Sequence of chain 2.A:
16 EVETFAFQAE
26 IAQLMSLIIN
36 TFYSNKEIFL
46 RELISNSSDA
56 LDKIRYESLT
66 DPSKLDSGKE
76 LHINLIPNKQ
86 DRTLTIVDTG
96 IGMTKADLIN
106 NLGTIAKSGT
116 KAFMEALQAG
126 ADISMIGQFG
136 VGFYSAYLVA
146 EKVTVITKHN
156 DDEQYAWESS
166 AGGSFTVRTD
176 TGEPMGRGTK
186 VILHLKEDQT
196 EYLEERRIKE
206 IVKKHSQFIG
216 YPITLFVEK

The small molecule below binds the protein below.
Small molecule (SMILES): COc1ccc(-c2snnc2-c2cc(Cl)c(O)cc2O)cc1

Binding-site contacts:
Ligand atom N2 contacts residue ALA55 of chain 2.A at 3.6 Å.
Ligand atom N2 contacts residue MET98 of chain 2.A at 3.8 Å.
Ligand atom C22 contacts residue ASP93 of chain 2.A at 3.4 Å.
Ligand atom C15 contacts residue LEU107 of chain 2.A at 3.4 Å (hydrophobic).
Ligand atom C21 contacts residue ASP93 of chain 2.A at 3.5 Å.
Ligand atom O30 contacts residue THR184 of chain 2.A at 3.6 Å.
Ligand atom S1 contacts residue ILE96 of chain 2.A at 3.8 Å.
Ligand atom C24 contacts residue ASN51 of chain 2.A at 3.8 Å.
Ligand atom S1 contacts residue GLY97 of chain 2.A at 3.8 Å.
Ligand atom O29 contacts residue VAL186 of chain 2.A at 3.5 Å.
Ligand atom O29 contacts residue ASN51 of chain 2.A at 3.7 Å.
Ligand atom N1 contacts residue ILE96 of chain 2.A at 3.8 Å.
Ligand atom C16 contacts residue LYS58 of chain 2.A at 3.9 Å.
Ligand atom C15 contacts residue GLY108 of chain 2.A at 3.6 Å.
Ligand atom C25 contacts residue MET98 of chain 2.A at 3.6 Å (hydrophobic).
Ligand atom C13 contacts residue ASN51 of chain 2.A at 3.7 Å.
Ligand atom CL contacts residue ASN51 of chain 2.A at 3.5 Å.
Ligand atom O30 contacts residue ASN51 of chain 2.A at 3.8 Å.
Ligand atom N1 contacts residue ALA55 of chain 2.A at 3.6 Å.
Ligand atom C3 contacts residue ALA55 of chain 2.A at 3.7 Å (hydrophobic).
Ligand atom C22 contacts residue ASN51 of chain 2.A at 3.8 Å.
Ligand atom O29 contacts residue LEU48 of chain 2.A at 3.7 Å.
Ligand atom C34 contacts residue ASN51 of chain 2.A at 3.4 Å.
Ligand atom C23 contacts residue ASN51 of chain 2.A at 3.6 Å.
Ligand atom O30 contacts residue SER52 of chain 2.A at 3.7 Å.
Ligand atom N1 contacts residue GLY97 of chain 2.A at 3.2 Å (h-bond).
Ligand atom C21 contacts residue THR184 of chain 2.A at 3.8 Å.
Ligand atom CL contacts residue PHE138 of chain 2.A at 3.4 Å.
Ligand atom O30 contacts residue ALA55 of chain 2.A at 3.2 Å.
Ligand atom N1 contacts residue MET98 of chain 2.A at 3.5 Å.
Ligand atom O30 contacts residue ASP93 of chain 2.A at 2.6 Å (salt-bridge).
Ligand atom N2 contacts residue THR184 of chain 2.A at 3.0 Å (h-bond).
Ligand atom S1 contacts residue LYS58 of chain 2.A at 3.7 Å.
Ligand atom N1 contacts residue THR184 of chain 2.A at 3.9 Å.
Ligand atom C12 contacts residue ASN51 of chain 2.A at 3.6 Å.
Ligand atom C16 contacts residue LEU107 of chain 2.A at 3.5 Å (hydrophobic).
Ligand atom S1 contacts residue MET98 of chain 2.A at 3.6 Å.
Ligand atom C22 contacts residue SER52 of chain 2.A at 3.7 Å.
Ligand atom C7 contacts residue LYS58 of chain 2.A at 3.5 Å.
Ligand atom C12 contacts residue LYS58 of chain 2.A at 3.6 Å.